Binding-site contacts:
Ligand atom O5 contacts residue LYS357 of chain 1.H at 4.4 Å.
Ligand atom C5 contacts residue ASN256 of chain 1.H at 3.7 Å.
Ligand atom C8 contacts residue THR211 of chain 1.H at 4.2 Å.
Ligand atom C4 contacts residue ASN256 of chain 1.H at 4.3 Å.
Ligand atom C6 contacts residue ASN256 of chain 1.H at 4.4 Å.
Ligand atom O5 contacts residue ASN256 of chain 1.H at 2.5 Å (h-bond).
Ligand atom O6 contacts residue ASP355 of chain 1.H at 4.3 Å.
Ligand atom C6 contacts residue ASP355 of chain 1.H at 3.2 Å.
Ligand atom O6 contacts residue LYS357 of chain 1.H at 3.3 Å (salt-bridge).
Ligand atom C7 contacts residue ASN256 of chain 1.H at 3.3 Å.
Ligand atom N2 contacts residue ASN256 of chain 1.H at 2.8 Å (h-bond).
Ligand atom C8 contacts residue GLU209 of chain 1.H at 3.2 Å.
Ligand atom O7 contacts residue ASN256 of chain 1.H at 3.4 Å (h-bond).
Ligand atom C2 contacts residue ASN256 of chain 1.H at 2.5 Å.
Ligand atom O5 contacts residue ASP355 of chain 1.H at 4.1 Å.
Ligand atom C3 contacts residue ASN256 of chain 1.H at 3.8 Å.
Ligand atom C1 contacts residue ASN256 of chain 1.H at 1.4 Å.
Ligand atom C8 contacts residue ASN256 of chain 1.H at 4.4 Å.
Ligand atom N2 contacts residue THR258 of chain 1.H at 4.3 Å.
Ligand atom C1 contacts residue THR258 of chain 1.H at 3.8 Å.
Ligand atom C5 contacts residue ASP355 of chain 1.H at 3.7 Å.
Ligand atom C6 contacts residue LYS357 of chain 1.H at 3.6 Å.

Sequence of chain 1.H:
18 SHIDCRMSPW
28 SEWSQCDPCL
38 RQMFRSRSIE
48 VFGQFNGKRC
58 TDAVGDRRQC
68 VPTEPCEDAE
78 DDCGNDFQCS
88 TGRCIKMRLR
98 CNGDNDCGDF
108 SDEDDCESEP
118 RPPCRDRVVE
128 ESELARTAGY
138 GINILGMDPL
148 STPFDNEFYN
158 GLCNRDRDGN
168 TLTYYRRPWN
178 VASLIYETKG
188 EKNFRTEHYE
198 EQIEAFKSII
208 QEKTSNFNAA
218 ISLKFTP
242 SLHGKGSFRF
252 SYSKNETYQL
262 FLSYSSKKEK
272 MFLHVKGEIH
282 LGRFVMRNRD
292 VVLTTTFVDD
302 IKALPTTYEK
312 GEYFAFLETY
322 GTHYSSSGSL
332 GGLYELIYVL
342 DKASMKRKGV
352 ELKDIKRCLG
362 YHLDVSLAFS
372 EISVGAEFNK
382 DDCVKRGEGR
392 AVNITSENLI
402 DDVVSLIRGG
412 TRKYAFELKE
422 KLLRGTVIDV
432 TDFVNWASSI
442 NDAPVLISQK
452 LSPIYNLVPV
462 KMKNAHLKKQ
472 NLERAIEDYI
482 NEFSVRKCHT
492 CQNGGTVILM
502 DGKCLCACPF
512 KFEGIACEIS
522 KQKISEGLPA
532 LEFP

The small molecule below binds the protein below.
Small molecule (SMILES): CC(=O)N[C@@H]1[C@@H](O)[C@H](O)[C@@H](CO)O[C@H]1O